This small molecule binds to this protein.
Small molecule (SMILES): CC(=O)N[C@H]1[C@H](O[C@H]2[C@H](O)[C@@H](NC(C)=O)CO[C@@H]2CO)O[C@H](CO)[C@@H](O[C@@H]2O[C@H](CO[C@H]3O[C@H](CO)[C@@H](O)[C@H](O)[C@@H]3O)[C@@H](O)[C@H](O[C@H]3O[C@H](CO)[C@@H](O)[C@H](O)[C@@H]3O)[C@@H]2O)[C@@H]1O

Binding-site contacts:
Ligand atom C7 contacts residue SER390 of chain 2.E at 4.2 Å.
Ligand atom C6 contacts residue TYR41 of chain 2.E at 3.6 Å (hydrophobic).
Ligand atom C5 contacts residue ASP338 of chain 2.E at 3.5 Å.
Ligand atom C6 contacts residue ARG358 of chain 2.E at 4.4 Å.
Ligand atom O6 contacts residue ASP338 of chain 2.E at 2.9 Å (salt-bridge).
Ligand atom C3 contacts residue ASN388 of chain 2.E at 3.8 Å.
Ligand atom O5 contacts residue TYR41 of chain 2.E at 4.4 Å.
Ligand atom O5 contacts residue ASN388 of chain 2.E at 2.3 Å (h-bond).
Ligand atom O6 contacts residue TYR386 of chain 2.E at 4.0 Å.
Ligand atom C1 contacts residue ARG358 of chain 2.E at 3.7 Å.
Ligand atom O5 contacts residue ASP338 of chain 2.E at 4.2 Å.
Ligand atom C8 contacts residue SER390 of chain 2.E at 3.3 Å.
Ligand atom O7 contacts residue GLN39 of chain 2.E at 2.9 Å (h-bond).
Ligand atom C4 contacts residue ASN388 of chain 2.E at 4.2 Å.
Ligand atom O6 contacts residue HIS339 of chain 2.E at 3.9 Å.
Ligand atom C2 contacts residue ARG358 of chain 2.E at 4.3 Å.
Ligand atom N2 contacts residue ASN388 of chain 2.E at 2.9 Å (h-bond).
Ligand atom C1 contacts residue ASN388 of chain 2.E at 1.4 Å.
Ligand atom C3 contacts residue TYR41 of chain 2.E at 4.2 Å (hydrophobic).
Ligand atom C4 contacts residue TYR41 of chain 2.E at 3.9 Å (hydrophobic).
Ligand atom O7 contacts residue TYR41 of chain 2.E at 3.3 Å (h-bond).
Ligand atom O6 contacts residue ARG358 of chain 2.E at 3.3 Å.
Ligand atom O6 contacts residue TYR41 of chain 2.E at 3.6 Å.
Ligand atom O4 contacts residue TYR41 of chain 2.E at 3.5 Å (h-bond).
Ligand atom C4 contacts residue ASP338 of chain 2.E at 4.3 Å.
Ligand atom C7 contacts residue GLN39 of chain 2.E at 4.1 Å.
Ligand atom C6 contacts residue ASP338 of chain 2.E at 3.3 Å.
Ligand atom C2 contacts residue ASN388 of chain 2.E at 2.5 Å.
Ligand atom C1 contacts residue ASP338 of chain 2.E at 4.3 Å.
Ligand atom O4 contacts residue ASP338 of chain 2.E at 4.2 Å.
Ligand atom C8 contacts residue GLU61 of chain 2.E at 3.3 Å.
Ligand atom O5 contacts residue ARG358 of chain 2.E at 3.4 Å (salt-bridge).
Ligand atom C7 contacts residue ASN388 of chain 2.E at 3.6 Å.
Ligand atom C5 contacts residue ASN388 of chain 2.E at 3.6 Å.
Ligand atom C8 contacts residue TYR41 of chain 2.E at 3.6 Å (hydrophobic).
Ligand atom C5 contacts residue TYR41 of chain 2.E at 3.4 Å (hydrophobic).
Ligand atom C3 contacts residue ASP338 of chain 2.E at 4.5 Å.
Ligand atom C7 contacts residue TYR41 of chain 2.E at 3.5 Å (hydrophobic).
Ligand atom N2 contacts residue TYR41 of chain 2.E at 4.3 Å.
Ligand atom O7 contacts residue ASN388 of chain 2.E at 3.9 Å.

Sequence of chain 2.E:
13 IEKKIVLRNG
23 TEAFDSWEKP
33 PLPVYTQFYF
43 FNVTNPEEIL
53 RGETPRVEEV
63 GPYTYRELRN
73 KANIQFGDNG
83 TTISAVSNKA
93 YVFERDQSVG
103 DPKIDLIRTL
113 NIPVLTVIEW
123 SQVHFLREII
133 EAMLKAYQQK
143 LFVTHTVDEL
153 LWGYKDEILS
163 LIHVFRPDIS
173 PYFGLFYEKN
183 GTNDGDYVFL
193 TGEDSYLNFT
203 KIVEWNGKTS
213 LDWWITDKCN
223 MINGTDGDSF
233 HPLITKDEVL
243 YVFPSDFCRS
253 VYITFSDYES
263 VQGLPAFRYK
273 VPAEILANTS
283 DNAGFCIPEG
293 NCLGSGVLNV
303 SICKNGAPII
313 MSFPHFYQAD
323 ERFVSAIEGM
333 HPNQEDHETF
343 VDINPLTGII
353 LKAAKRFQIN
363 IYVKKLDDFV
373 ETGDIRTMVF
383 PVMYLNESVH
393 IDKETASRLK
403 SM